Binding-site contacts:
Ligand atom C7 contacts residue SER295 of chain 1.A at 2.9 Å.
Ligand atom O2 contacts residue ARG120 of chain 1.B at 2.7 Å (salt-bridge).
Ligand atom OP2 contacts residue ARG145 of chain 1.B at 3.2 Å (salt-bridge).
Ligand atom O2 contacts residue ARG330 of chain 1.B at 3.5 Å (salt-bridge).
Ligand atom C4' contacts residue ARG117 of chain 1.B at 3.6 Å.
Ligand atom C2 contacts residue ARG120 of chain 1.B at 3.6 Å.
Ligand atom C7 contacts residue ARG45 of chain 1.B at 2.7 Å.
Ligand atom OP2 contacts residue ARG330 of chain 1.A at 2.6 Å (salt-bridge).
Ligand atom O5' contacts residue GLN79 of chain 1.B at 3.0 Å (h-bond).
Ligand atom C7 contacts residue GLN326 of chain 1.A at 2.4 Å.
Ligand atom O4 contacts residue LYS146 of chain 1.B at 2.9 Å (salt-bridge).
Ligand atom C5 contacts residue GLN326 of chain 1.A at 3.6 Å.
Ligand atom P contacts residue GLN79 of chain 1.B at 3.2 Å.
Ligand atom C2 contacts residue ARG344 of chain 1.B at 3.5 Å.
Ligand atom OP1 contacts residue ARG117 of chain 1.B at 3.1 Å (salt-bridge).
Ligand atom O4' contacts residue GLU149 of chain 1.B at 3.3 Å (salt-bridge).
Ligand atom O4 contacts residue ARG330 of chain 1.B at 2.7 Å (salt-bridge).
Ligand atom O4' contacts residue ARG117 of chain 1.B at 2.5 Å (salt-bridge).
Ligand atom OP2 contacts residue ARG332 of chain 1.A at 2.8 Å (salt-bridge).
Ligand atom N3 contacts residue LYS146 of chain 1.B at 2.7 Å (salt-bridge).
Ligand atom C5' contacts residue GLN79 of chain 1.B at 3.6 Å.
Ligand atom OP1 contacts residue ARG332 of chain 1.B at 3.0 Å (salt-bridge).
Ligand atom O4 contacts residue PRO294 of chain 1.A at 3.5 Å.
Ligand atom C4 contacts residue ARG330 of chain 1.B at 3.1 Å.
Ligand atom O4 contacts residue ARG45 of chain 1.B at 2.7 Å (salt-bridge).
Ligand atom C7 contacts residue GLN49 of chain 1.B at 3.3 Å.
Ligand atom C6 contacts residue GLU149 of chain 1.B at 3.1 Å.
Ligand atom C5 contacts residue ARG45 of chain 1.B at 3.6 Å.
Ligand atom C2 contacts residue ARG330 of chain 1.B at 3.5 Å.
Ligand atom N3 contacts residue ARG330 of chain 1.B at 2.7 Å (salt-bridge).
Ligand atom C1' contacts residue ARG117 of chain 1.B at 3.1 Å.
Ligand atom OP2 contacts residue GLN79 of chain 1.B at 2.1 Å (h-bond).
Ligand atom C4 contacts residue LYS146 of chain 1.B at 3.1 Å.
Ligand atom C7 contacts residue LYS146 of chain 1.B at 3.4 Å.
Ligand atom C4 contacts residue ARG45 of chain 1.B at 3.5 Å.
Ligand atom C7 contacts residue GLU149 of chain 1.B at 3.7 Å.
Ligand atom O2 contacts residue ARG344 of chain 1.B at 2.5 Å (salt-bridge).
Ligand atom C2' contacts residue ARG344 of chain 1.B at 3.7 Å.
Ligand atom C7 contacts residue ARG145 of chain 1.B at 3.4 Å.
Ligand atom N3 contacts residue ARG344 of chain 1.B at 3.6 Å.

This small molecule binds to this protein.
Small molecule (SMILES): Cc1cn([C@@H]2C[C@H](O[P](=O)(O)OC[C@H]3O[C@@H](n4cc(C)c(=O)[nH]c4=O)C[C@@H]3O)[C@@H](CO[P](=O)(O)O[C@H]3C[C@H](n4cc(C)c(=O)[nH]c4=O)O[C@@H]3CO[P](=O)(O)O[C@H]3C[C@H](n4cc(C)c(=O)[nH]c4=O)O[C@@H]3CO[P](=O)(O)O[C@H]3C[C@H](n4cc(C)c(=O)[nH]c4=O)O[C@@H]3CO[P](=O)(O)O[C@H]3C[C@H](n4cc(C)c(=O)[nH]c4=O)O[C@@H]3CO[P](=O)(O)O[C@H]3C[C@H](n4cc(C)c(=O)[nH]c4=O)O[C@@H]3CO[P](=O)(O)O[C@H]3C[C@H](n4cc(C)c(=O)[nH]c4=O)O[C@@H]3CO[P](=O)(O)O[C@H]3C[C@H](n4cc(C)c(=O)[nH]c4=O)O[C@@H]3CO)O2)c(=O)[nH]c1=O

Sequence of chain 1.B:
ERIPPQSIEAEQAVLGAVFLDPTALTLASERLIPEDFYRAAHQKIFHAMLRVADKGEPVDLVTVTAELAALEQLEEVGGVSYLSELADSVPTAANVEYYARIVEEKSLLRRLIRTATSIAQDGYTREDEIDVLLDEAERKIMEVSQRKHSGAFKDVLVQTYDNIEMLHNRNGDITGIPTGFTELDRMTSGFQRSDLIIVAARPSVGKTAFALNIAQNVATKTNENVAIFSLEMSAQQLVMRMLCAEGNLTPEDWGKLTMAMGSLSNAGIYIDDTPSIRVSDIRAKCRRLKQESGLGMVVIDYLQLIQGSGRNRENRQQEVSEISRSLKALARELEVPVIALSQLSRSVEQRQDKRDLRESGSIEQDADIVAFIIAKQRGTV

Sequence of chain 1.A:
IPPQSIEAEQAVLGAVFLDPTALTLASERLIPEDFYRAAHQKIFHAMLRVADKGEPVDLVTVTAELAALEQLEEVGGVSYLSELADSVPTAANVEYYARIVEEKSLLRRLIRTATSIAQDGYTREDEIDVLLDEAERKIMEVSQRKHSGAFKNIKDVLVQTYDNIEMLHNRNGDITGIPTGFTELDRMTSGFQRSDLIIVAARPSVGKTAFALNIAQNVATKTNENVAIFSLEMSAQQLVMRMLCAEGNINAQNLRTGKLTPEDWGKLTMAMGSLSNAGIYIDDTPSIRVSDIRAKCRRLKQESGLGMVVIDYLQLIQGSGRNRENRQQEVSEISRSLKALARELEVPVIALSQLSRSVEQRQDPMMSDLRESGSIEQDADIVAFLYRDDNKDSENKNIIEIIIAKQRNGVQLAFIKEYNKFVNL